Sequence of chain 1.A:
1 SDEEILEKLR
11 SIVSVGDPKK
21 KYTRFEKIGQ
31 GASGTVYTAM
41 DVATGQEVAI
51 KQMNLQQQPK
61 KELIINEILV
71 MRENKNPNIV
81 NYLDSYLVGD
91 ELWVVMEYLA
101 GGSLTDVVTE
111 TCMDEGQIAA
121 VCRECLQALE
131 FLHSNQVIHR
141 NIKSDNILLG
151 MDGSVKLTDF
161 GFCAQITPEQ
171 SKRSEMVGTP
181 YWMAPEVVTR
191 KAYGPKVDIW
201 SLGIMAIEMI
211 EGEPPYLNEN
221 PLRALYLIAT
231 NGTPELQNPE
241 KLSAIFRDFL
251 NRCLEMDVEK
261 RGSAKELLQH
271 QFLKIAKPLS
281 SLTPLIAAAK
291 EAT

Binding-site contacts:
Ligand atom C35 contacts residue THR158 of chain 1.A at 3.8 Å.
Ligand atom N15 contacts residue ALA49 of chain 1.A at 3.2 Å.
Ligand atom C31 contacts residue GLY34 of chain 1.A at 3.3 Å.
Ligand atom C17 contacts residue LEU148 of chain 1.A at 3.7 Å (hydrophobic).
Ligand atom N3 contacts residue ILE28 of chain 1.A at 3.2 Å.
Ligand atom C8 contacts residue LYS290 of chain 1.A at 3.2 Å.
Ligand atom C13 contacts residue LEU148 of chain 1.A at 3.4 Å (hydrophobic).
Ligand atom N15 contacts residue GLU97 of chain 1.A at 2.9 Å (salt-bridge).
Ligand atom C34 contacts residue MET96 of chain 1.A at 3.8 Å (hydrophobic).
Ligand atom C33 contacts residue VAL36 of chain 1.A at 3.8 Å (hydrophobic).
Ligand atom N15 contacts residue LEU99 of chain 1.A at 3.8 Å.
Ligand atom C2 contacts residue ILE28 of chain 1.A at 3.6 Å (hydrophobic).
Ligand atom C30 contacts residue SER33 of chain 1.A at 3.7 Å.
Ligand atom O21 contacts residue LYS51 of chain 1.A at 3.7 Å.
Ligand atom C35 contacts residue LEU148 of chain 1.A at 3.7 Å (hydrophobic).
Ligand atom N16 contacts residue GLU97 of chain 1.A at 3.6 Å (salt-bridge).
Ligand atom N16 contacts residue TYR98 of chain 1.A at 3.5 Å.
Ligand atom S7 contacts residue ALA100 of chain 1.A at 3.4 Å (h-bond).
Ligand atom S7 contacts residue GLY102 of chain 1.A at 3.4 Å (h-bond).
Ligand atom N10 contacts residue LEU99 of chain 1.A at 2.8 Å (h-bond).
Ligand atom C32 contacts residue VAL36 of chain 1.A at 3.8 Å (hydrophobic).
Ligand atom C30 contacts residue GLY34 of chain 1.A at 3.6 Å.
Ligand atom N16 contacts residue LEU99 of chain 1.A at 3.0 Å (h-bond).
Ligand atom C4 contacts residue ILE28 of chain 1.A at 3.4 Å (hydrophobic).
Ligand atom C26 contacts residue ASN146 of chain 1.A at 3.1 Å.
Ligand atom C14 contacts residue LEU148 of chain 1.A at 3.6 Å (hydrophobic).
Ligand atom C27 contacts residue ASN146 of chain 1.A at 3.7 Å.
Ligand atom C34 contacts residue ALA49 of chain 1.A at 3.8 Å (hydrophobic).
Ligand atom C14 contacts residue ALA49 of chain 1.A at 3.8 Å (hydrophobic).
Ligand atom S7 contacts residue LEU99 of chain 1.A at 3.2 Å (h-bond).
Ligand atom C27 contacts residue THR158 of chain 1.A at 3.6 Å.
Ligand atom C12 contacts residue LEU148 of chain 1.A at 3.7 Å (hydrophobic).
Ligand atom C29 contacts residue LYS51 of chain 1.A at 3.5 Å.
Ligand atom C12 contacts residue LEU99 of chain 1.A at 3.5 Å (hydrophobic).
Ligand atom C1 contacts residue LEU99 of chain 1.A at 3.8 Å (hydrophobic).
Ligand atom C26 contacts residue ASP145 of chain 1.A at 3.4 Å.
Ligand atom N16 contacts residue ALA49 of chain 1.A at 3.7 Å.
Ligand atom C31 contacts residue GLY31 of chain 1.A at 3.6 Å.
Ligand atom C6 contacts residue LEU99 of chain 1.A at 3.8 Å (hydrophobic).
Ligand atom C8 contacts residue ALA100 of chain 1.A at 3.8 Å (hydrophobic).

The small molecule below binds the protein below.
Small molecule (SMILES): Cc1nc(Nc2n[nH]c3c2CN(C(=O)N[C@H](CN(C)C)c2ccccc2)C3(C)C)c2sccc2n1